This protein binds this small molecule.
Small molecule (SMILES): CC(=O)N1CCC(c2nc3ccccc3nc2OC2CN(c3ccc4ccccc4n3)C2)CC1

Binding-site contacts:
Ligand atom N23 contacts residue MET275 of chain 1.B at 3.7 Å.
Ligand atom C33 contacts residue GLY287 of chain 1.B at 3.7 Å.
Ligand atom C31 contacts residue GLU283 of chain 1.B at 3.7 Å.
Ligand atom N18 contacts residue PHE291 of chain 1.B at 3.8 Å.
Ligand atom C16 contacts residue PHE291 of chain 1.B at 3.6 Å (hydrophobic).
Ligand atom N34 contacts residue TYR255 of chain 1.B at 2.7 Å (h-bond).
Ligand atom N04 contacts residue LEU197 of chain 1.B at 3.7 Å.
Ligand atom N34 contacts residue GLY287 of chain 1.B at 3.6 Å.
Ligand atom C22 contacts residue GLN288 of chain 1.B at 3.4 Å.
Ligand atom C12 contacts residue PHE291 of chain 1.B at 3.7 Å (hydrophobic).
Ligand atom C25 contacts residue MET275 of chain 1.B at 3.5 Å (hydrophobic).
Ligand atom C29 contacts residue PRO274 of chain 1.B at 3.5 Å (hydrophobic).
Ligand atom C24 contacts residue MET275 of chain 1.B at 3.6 Å (hydrophobic).
Ligand atom N23 contacts residue GLY287 of chain 1.B at 3.4 Å (h-bond).
Ligand atom C17 contacts residue PHE291 of chain 1.B at 3.6 Å (hydrophobic).
Ligand atom N23 contacts residue TYR255 of chain 1.B at 3.5 Å (h-bond).
Ligand atom C22 contacts residue TYR255 of chain 1.B at 3.5 Å (hydrophobic).
Ligand atom C28 contacts residue MET275 of chain 1.B at 3.6 Å (hydrophobic).
Ligand atom C33 contacts residue MET275 of chain 1.B at 3.7 Å (hydrophobic).
Ligand atom O20 contacts residue PHE291 of chain 1.B at 3.8 Å.
Ligand atom C25 contacts residue GLY287 of chain 1.B at 3.5 Å.
Ligand atom C13 contacts residue LEU237 of chain 1.B at 3.7 Å (hydrophobic).
Ligand atom C32 contacts residue VAL284 of chain 1.B at 3.7 Å (hydrophobic).
Ligand atom C22 contacts residue GLY287 of chain 1.B at 3.6 Å.
Ligand atom C19 contacts residue PHE291 of chain 1.B at 3.6 Å (hydrophobic).
Ligand atom C27 contacts residue MET275 of chain 1.B at 3.8 Å (hydrophobic).
Ligand atom C30 contacts residue PRO274 of chain 1.B at 3.4 Å (hydrophobic).
Ligand atom C24 contacts residue GLY287 of chain 1.B at 3.6 Å.
Ligand atom C22 contacts residue PHE291 of chain 1.B at 3.8 Å (hydrophobic).
Ligand atom C33 contacts residue TYR255 of chain 1.B at 3.6 Å (hydrophobic).
Ligand atom C15 contacts residue ILE254 of chain 1.B at 3.7 Å (hydrophobic).
Ligand atom C31 contacts residue PRO274 of chain 1.B at 3.7 Å (hydrophobic).
Ligand atom C29 contacts residue MET275 of chain 1.B at 3.6 Å (hydrophobic).
Ligand atom C02 contacts residue LEU197 of chain 1.B at 3.7 Å (hydrophobic).
Ligand atom C25 contacts residue TYR255 of chain 1.B at 3.5 Å (hydrophobic).
Ligand atom O20 contacts residue MET275 of chain 1.B at 3.2 Å (h-bond).
Ligand atom C32 contacts residue TYR255 of chain 1.B at 3.6 Å (hydrophobic).
Ligand atom C31 contacts residue LYS280 of chain 1.B at 3.5 Å.
Ligand atom C21 contacts residue PHE291 of chain 1.B at 3.3 Å (hydrophobic).
Ligand atom N34 contacts residue MET275 of chain 1.B at 3.6 Å.

Sequence of chain 1.B:
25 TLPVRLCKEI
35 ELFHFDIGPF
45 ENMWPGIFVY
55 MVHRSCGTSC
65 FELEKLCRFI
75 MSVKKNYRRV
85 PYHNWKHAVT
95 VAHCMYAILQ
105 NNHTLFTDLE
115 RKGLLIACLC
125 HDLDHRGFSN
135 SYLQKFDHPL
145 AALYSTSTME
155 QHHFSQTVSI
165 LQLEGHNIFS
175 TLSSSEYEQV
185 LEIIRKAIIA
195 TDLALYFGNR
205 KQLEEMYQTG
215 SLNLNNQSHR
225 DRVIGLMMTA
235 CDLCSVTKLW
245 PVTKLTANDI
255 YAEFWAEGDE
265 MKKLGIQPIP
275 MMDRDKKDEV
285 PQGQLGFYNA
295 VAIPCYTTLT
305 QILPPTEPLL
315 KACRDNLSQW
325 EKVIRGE